Binding-site contacts:
Ligand atom N2 contacts residue ARG476 of chain 1.F at 3.0 Å (salt-bridge).
Ligand atom C2 contacts residue ALA474 of chain 1.F at 3.9 Å (hydrophobic).
Ligand atom C3 contacts residue PRO498 of chain 1.F at 3.8 Å (hydrophobic).
Ligand atom N2 contacts residue ALA474 of chain 1.F at 3.6 Å.
Ligand atom O3 contacts residue VAL497 of chain 1.F at 3.4 Å.
Ligand atom N1 contacts residue VAL497 of chain 1.F at 3.7 Å.
Ligand atom N1 contacts residue PRO498 of chain 1.F at 3.5 Å.
Ligand atom C2 contacts residue CYS75 of chain 1.F at 3.0 Å (hydrophobic).
Ligand atom C3 contacts residue VAL78 of chain 1.F at 3.7 Å (hydrophobic).
Ligand atom N2 contacts residue CYS75 of chain 1.F at 3.4 Å.
Ligand atom FE contacts residue CYS546 of chain 1.F at 2.4 Å.
Ligand atom O3 contacts residue CYS75 of chain 1.F at 4.0 Å.
Ligand atom C1 contacts residue CYS75 of chain 1.F at 4.1 Å (hydrophobic).
Ligand atom O3 contacts residue ALA474 of chain 1.F at 3.7 Å.
Ligand atom C3 contacts residue HIS79 of chain 1.F at 3.5 Å.
Ligand atom O3 contacts residue PRO498 of chain 1.F at 3.5 Å.
Ligand atom C1 contacts residue CSO543 of chain 1.F at 3.7 Å.
Ligand atom C1 contacts residue PRO498 of chain 1.F at 3.7 Å (hydrophobic).
Ligand atom C1 contacts residue SER499 of chain 1.F at 3.8 Å.
Ligand atom N1 contacts residue CYS546 of chain 1.F at 3.5 Å.
Ligand atom C1 contacts residue ARG476 of chain 1.F at 3.6 Å.
Ligand atom C2 contacts residue NI1 of chain 1.EA at 3.7 Å.
Ligand atom N1 contacts residue CSO543 of chain 1.F at 3.7 Å.
Ligand atom N1 contacts residue SER499 of chain 1.F at 2.8 Å (h-bond).
Ligand atom C1 contacts residue CYS546 of chain 1.F at 3.1 Å (hydrophobic).
Ligand atom C3 contacts residue CYS546 of chain 1.F at 3.1 Å (hydrophobic).
Ligand atom C3 contacts residue ALA474 of chain 1.F at 4.0 Å (hydrophobic).
Ligand atom N1 contacts residue ARG476 of chain 1.F at 3.7 Å.
Ligand atom FE contacts residue NI1 of chain 1.EA at 2.6 Å.
Ligand atom C3 contacts residue VAL497 of chain 1.F at 3.5 Å (hydrophobic).
Ligand atom C1 contacts residue NI1 of chain 1.EA at 3.6 Å.
Ligand atom O3 contacts residue HIS79 of chain 1.F at 3.5 Å (h-bond).
Ligand atom O3 contacts residue CYS546 of chain 1.F at 4.0 Å.
Ligand atom O3 contacts residue LEU479 of chain 1.F at 3.5 Å.
Ligand atom N2 contacts residue PRO475 of chain 1.F at 3.5 Å.
Ligand atom C1 contacts residue VAL497 of chain 1.F at 3.6 Å (hydrophobic).
Ligand atom C3 contacts residue CYS75 of chain 1.F at 3.1 Å (hydrophobic).
Ligand atom C2 contacts residue ARG476 of chain 1.F at 3.4 Å.
Ligand atom O3 contacts residue VAL78 of chain 1.F at 3.5 Å.
Ligand atom FE contacts residue CYS75 of chain 1.F at 2.2 Å.

Sequence of chain 1.F:
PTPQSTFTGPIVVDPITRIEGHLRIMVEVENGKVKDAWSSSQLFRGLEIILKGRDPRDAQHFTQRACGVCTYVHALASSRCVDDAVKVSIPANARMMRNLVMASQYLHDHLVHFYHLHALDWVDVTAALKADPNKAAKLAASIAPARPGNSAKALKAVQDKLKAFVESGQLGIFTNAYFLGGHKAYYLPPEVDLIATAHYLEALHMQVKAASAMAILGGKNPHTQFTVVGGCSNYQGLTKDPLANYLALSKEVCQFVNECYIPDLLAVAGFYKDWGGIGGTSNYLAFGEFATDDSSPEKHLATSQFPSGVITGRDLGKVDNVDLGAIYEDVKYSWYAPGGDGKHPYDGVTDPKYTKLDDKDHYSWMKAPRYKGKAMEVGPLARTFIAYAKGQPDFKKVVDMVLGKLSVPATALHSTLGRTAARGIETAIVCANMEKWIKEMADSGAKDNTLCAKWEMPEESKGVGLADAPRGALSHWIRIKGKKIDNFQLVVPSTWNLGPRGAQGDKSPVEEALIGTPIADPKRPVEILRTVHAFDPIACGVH

The small molecule below binds the protein below.
Small molecule (SMILES): N#C[Fe](=C=O)C#N